Sequence of chain 1.D:
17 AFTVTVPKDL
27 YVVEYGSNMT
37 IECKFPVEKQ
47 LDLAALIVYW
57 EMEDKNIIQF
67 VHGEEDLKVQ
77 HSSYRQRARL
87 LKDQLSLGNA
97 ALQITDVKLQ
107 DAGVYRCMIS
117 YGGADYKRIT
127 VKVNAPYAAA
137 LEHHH

Sequence of chain 1.B:
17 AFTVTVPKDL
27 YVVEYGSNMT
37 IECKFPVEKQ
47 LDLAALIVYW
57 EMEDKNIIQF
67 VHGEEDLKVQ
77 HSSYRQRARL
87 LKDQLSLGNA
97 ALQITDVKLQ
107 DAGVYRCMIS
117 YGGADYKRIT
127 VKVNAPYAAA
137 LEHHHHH

Binding-site contacts:
Ligand atom C15 contacts residue ILE53 of chain 1.D at 3.7 Å (hydrophobic).
Ligand atom C12 contacts residue THR19 of chain 1.B at 3.7 Å.
Ligand atom O1 contacts residue ASP121 of chain 1.B at 3.0 Å (salt-bridge).
Ligand atom N contacts residue TYR55 of chain 1.D at 3.1 Å.
Ligand atom O contacts residue ALA120 of chain 1.B at 3.5 Å (h-bond).
Ligand atom C5 contacts residue GLN65 of chain 1.D at 3.4 Å.
Ligand atom C16 contacts residue ILE115 of chain 1.D at 3.5 Å (hydrophobic).
Ligand atom C11 contacts residue THR19 of chain 1.B at 3.0 Å.
Ligand atom C2 contacts residue ALA120 of chain 1.B at 3.5 Å (hydrophobic).
Ligand atom C10 contacts residue THR19 of chain 1.B at 3.5 Å.
Ligand atom C14 contacts residue ALA120 of chain 1.B at 3.0 Å (hydrophobic).
Ligand atom N2 contacts residue THR19 of chain 1.B at 3.1 Å (h-bond).
Ligand atom C6 contacts residue TYR122 of chain 1.B at 3.5 Å (hydrophobic).
Ligand atom N contacts residue ASP121 of chain 1.B at 3.5 Å (salt-bridge).
Ligand atom C4 contacts residue TYR55 of chain 1.D at 3.3 Å (hydrophobic).
Ligand atom C10 contacts residue ASP121 of chain 1.B at 3.5 Å.
Ligand atom C13 contacts residue ALA120 of chain 1.B at 3.7 Å (hydrophobic).
Ligand atom C17 contacts residue SER116 of chain 1.D at 3.7 Å.
Ligand atom C16 contacts residue SER116 of chain 1.D at 3.4 Å.
Ligand atom C4 contacts residue ALA120 of chain 1.B at 3.3 Å (hydrophobic).
Ligand atom O1 contacts residue TYR55 of chain 1.D at 3.4 Å (h-bond).
Ligand atom C15 contacts residue ALA120 of chain 1.B at 3.6 Å (hydrophobic).
Ligand atom C17 contacts residue ILE115 of chain 1.D at 3.5 Å (hydrophobic).
Ligand atom O contacts residue TYR55 of chain 1.D at 3.4 Å.
Ligand atom C5 contacts residue TYR55 of chain 1.D at 3.4 Å (hydrophobic).
Ligand atom C15 contacts residue TYR55 of chain 1.D at 3.7 Å (hydrophobic).
Ligand atom C6 contacts residue ASP121 of chain 1.B at 3.2 Å.
Ligand atom C5 contacts residue ASP121 of chain 1.B at 3.1 Å.
Ligand atom C8 contacts residue GLN65 of chain 1.D at 3.1 Å.
Ligand atom C22 contacts residue TYR55 of chain 1.B at 3.5 Å (hydrophobic).
Ligand atom C16 contacts residue MET114 of chain 1.D at 3.6 Å (hydrophobic).
Ligand atom O2 contacts residue THR19 of chain 1.B at 3.2 Å (h-bond).
Ligand atom C7 contacts residue GLN65 of chain 1.D at 3.0 Å.
Ligand atom C18 contacts residue ALA120 of chain 1.B at 3.7 Å (hydrophobic).
Ligand atom C6 contacts residue TYR55 of chain 1.D at 3.3 Å (hydrophobic).
Ligand atom C7 contacts residue ASP121 of chain 1.B at 3.6 Å.
Ligand atom C1 contacts residue ALA120 of chain 1.B at 3.5 Å (hydrophobic).
Ligand atom C contacts residue ASP121 of chain 1.B at 3.1 Å.
Ligand atom C13 contacts residue GLN65 of chain 1.D at 3.2 Å.
Ligand atom C23 contacts residue MET114 of chain 1.B at 3.6 Å (hydrophobic).

A protein and the small-molecule ligand that binds it are described below.
Small molecule (SMILES): COc1nc(OCc2cccc(-c3ccccc3)c2C)ccc1CNCCNC(C)=O